Sequence of chain 1.A:
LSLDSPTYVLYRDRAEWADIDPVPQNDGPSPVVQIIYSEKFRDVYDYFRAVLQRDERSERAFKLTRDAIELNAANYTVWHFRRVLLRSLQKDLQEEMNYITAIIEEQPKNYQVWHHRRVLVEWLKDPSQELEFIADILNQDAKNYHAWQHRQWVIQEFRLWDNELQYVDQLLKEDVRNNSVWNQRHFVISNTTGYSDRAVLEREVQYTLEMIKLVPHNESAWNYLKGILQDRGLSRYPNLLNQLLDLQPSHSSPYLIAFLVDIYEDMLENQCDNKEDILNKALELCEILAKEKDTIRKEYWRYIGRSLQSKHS

This small molecule binds to this protein.
Small molecule (SMILES): Cc1nn(C)c(C)c1C(=O)N1CCN(Cc2nc3ccccc3n2CC(C)(C)C)CC1

Sequence of chain 1.B:
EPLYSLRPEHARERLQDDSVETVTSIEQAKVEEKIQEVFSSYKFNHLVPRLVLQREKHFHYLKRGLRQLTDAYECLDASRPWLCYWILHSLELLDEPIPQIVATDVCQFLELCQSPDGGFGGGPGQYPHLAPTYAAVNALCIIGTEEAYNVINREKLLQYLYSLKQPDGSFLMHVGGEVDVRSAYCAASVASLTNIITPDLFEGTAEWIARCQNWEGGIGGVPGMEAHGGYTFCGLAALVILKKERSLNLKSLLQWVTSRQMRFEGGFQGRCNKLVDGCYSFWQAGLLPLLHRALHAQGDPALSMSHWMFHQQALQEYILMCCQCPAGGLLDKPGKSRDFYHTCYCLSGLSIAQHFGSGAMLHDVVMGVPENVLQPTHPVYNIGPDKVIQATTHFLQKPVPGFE

Binding-site contacts:
Ligand atom O contacts residue TRP102 of chain 1.B at 3.7 Å.
Ligand atom C15 contacts residue CYS206 of chain 1.B at 3.7 Å (hydrophobic).
Ligand atom C21 contacts residue TYR166 of chain 1.A at 3.5 Å (hydrophobic).
Ligand atom C5 contacts residue ALA129 of chain 1.A at 3.5 Å (hydrophobic).
Ligand atom C16 contacts residue CYS254 of chain 1.B at 3.8 Å (hydrophobic).
Ligand atom C15 contacts residue TRP102 of chain 1.B at 3.9 Å (hydrophobic).
Ligand atom C22 contacts residue GLY250 of chain 1.B at 3.9 Å.
Ligand atom C19 contacts residue TRP303 of chain 1.B at 4.0 Å (hydrophobic).
Ligand atom N1 contacts residue LEU96 of chain 1.B at 3.7 Å.
Ligand atom C6 contacts residue SER99 of chain 1.B at 3.7 Å.
Ligand atom C14 contacts residue TRP102 of chain 1.B at 3.6 Å (hydrophobic).
Ligand atom C11 contacts residue ARG202 of chain 1.B at 3.6 Å.
Ligand atom C3 contacts residue LEU96 of chain 1.B at 4.0 Å (hydrophobic).
Ligand atom N contacts residue LEU96 of chain 1.B at 4.0 Å.
Ligand atom C contacts residue TRP106 of chain 1.B at 3.8 Å (hydrophobic).
Ligand atom C2 contacts residue LEU96 of chain 1.B at 3.7 Å (hydrophobic).
Ligand atom C22 contacts residue TYR361 of chain 1.B at 3.9 Å (hydrophobic).
Ligand atom N5 contacts residue ARG202 of chain 1.B at 3.8 Å.
Ligand atom C7 contacts residue TRP102 of chain 1.B at 3.5 Å (hydrophobic).
Ligand atom C7 contacts residue TRP106 of chain 1.B at 3.9 Å (hydrophobic).
Ligand atom C17 contacts residue CYS254 of chain 1.B at 4.0 Å (hydrophobic).
Ligand atom C12 contacts residue ARG202 of chain 1.B at 3.4 Å.
Ligand atom N4 contacts residue ARG202 of chain 1.B at 2.9 Å (salt-bridge).
Ligand atom C13 contacts residue TRP102 of chain 1.B at 3.8 Å (hydrophobic).
Ligand atom C17 contacts residue TRP303 of chain 1.B at 3.5 Å (hydrophobic).
Ligand atom C16 contacts residue TYR205 of chain 1.B at 4.0 Å (hydrophobic).
Ligand atom C14 contacts residue CYS206 of chain 1.B at 3.6 Å (hydrophobic).
Ligand atom C8 contacts residue TRP102 of chain 1.B at 3.7 Å (hydrophobic).
Ligand atom O contacts residue SER99 of chain 1.B at 2.7 Å (h-bond).
Ligand atom C23 contacts residue GLY250 of chain 1.B at 3.7 Å.
Ligand atom C5 contacts residue SER99 of chain 1.B at 3.7 Å.
Ligand atom C contacts residue LEU96 of chain 1.B at 4.0 Å (hydrophobic).
Ligand atom C23 contacts residue ARG202 of chain 1.B at 4.0 Å.
Ligand atom C4 contacts residue CYS95 of chain 1.B at 3.5 Å (hydrophobic).
Ligand atom N4 contacts residue TRP102 of chain 1.B at 3.9 Å.
Ligand atom C13 contacts residue ARG202 of chain 1.B at 3.6 Å.
Ligand atom C15 contacts residue TYR154 of chain 1.B at 3.9 Å (hydrophobic).
Ligand atom C1 contacts residue LEU96 of chain 1.B at 3.5 Å (hydrophobic).
Ligand atom C22 contacts residue TRP303 of chain 1.B at 3.7 Å (hydrophobic).
Ligand atom C18 contacts residue ARG202 of chain 1.B at 3.9 Å.